Sequence of chain 42.Q:
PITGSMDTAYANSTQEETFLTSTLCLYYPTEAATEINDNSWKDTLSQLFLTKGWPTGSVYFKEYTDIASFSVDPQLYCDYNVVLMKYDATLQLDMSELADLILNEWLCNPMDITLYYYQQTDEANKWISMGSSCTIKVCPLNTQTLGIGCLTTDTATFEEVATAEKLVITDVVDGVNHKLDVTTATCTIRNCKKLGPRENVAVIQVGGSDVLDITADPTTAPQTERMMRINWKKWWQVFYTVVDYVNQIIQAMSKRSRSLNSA

The small molecule below binds the protein below.
Small molecule (SMILES): CC(=O)N[C@H]1[C@H](O[C@H]2[C@H](O)[C@@H](NC(C)=O)CO[C@@H]2CO)O[C@H](CO)[C@@H](O)[C@@H]1O

Binding-site contacts:
Ligand atom O5 contacts residue ASN19 of chain 42.Q at 2.1 Å (h-bond).
Ligand atom C1 contacts residue ASN19 of chain 42.Q at 1.9 Å.
Ligand atom C3 contacts residue ASN19 of chain 42.Q at 4.4 Å.
Ligand atom C6 contacts residue ASN19 of chain 42.Q at 4.0 Å.
Ligand atom C2 contacts residue ASN19 of chain 42.Q at 3.4 Å.
Ligand atom C5 contacts residue ASN19 of chain 42.Q at 3.3 Å.
Ligand atom O6 contacts residue ASN19 of chain 42.Q at 4.3 Å.
Ligand atom N2 contacts residue ASN19 of chain 42.Q at 4.1 Å.
Ligand atom C4 contacts residue ASN19 of chain 42.Q at 4.5 Å.
Ligand atom C8 contacts residue TYR17 of chain 42.Q at 4.3 Å (hydrophobic).